Binding-site contacts:
Ligand atom O5 contacts residue SER347 of chain 1.A at 3.6 Å.
Ligand atom C7 contacts residue ASN350 of chain 1.A at 3.3 Å.
Ligand atom O7 contacts residue ASN350 of chain 1.A at 4.2 Å.
Ligand atom C1 contacts residue SER347 of chain 1.A at 4.0 Å.
Ligand atom C4 contacts residue ASN350 of chain 1.A at 4.3 Å.
Ligand atom O5 contacts residue ASN350 of chain 1.A at 2.4 Å (h-bond).
Ligand atom N2 contacts residue ASN350 of chain 1.A at 2.9 Å (h-bond).
Ligand atom C2 contacts residue ASN350 of chain 1.A at 2.4 Å.
Ligand atom C3 contacts residue ASN350 of chain 1.A at 3.8 Å.
Ligand atom C1 contacts residue ASN350 of chain 1.A at 1.5 Å.
Ligand atom C5 contacts residue SER347 of chain 1.A at 3.9 Å.
Ligand atom C6 contacts residue SER347 of chain 1.A at 4.2 Å.
Ligand atom O6 contacts residue SER347 of chain 1.A at 4.2 Å.
Ligand atom C5 contacts residue ASN350 of chain 1.A at 3.7 Å.
Ligand atom C8 contacts residue ASN350 of chain 1.A at 3.5 Å.

Sequence of chain 1.A:
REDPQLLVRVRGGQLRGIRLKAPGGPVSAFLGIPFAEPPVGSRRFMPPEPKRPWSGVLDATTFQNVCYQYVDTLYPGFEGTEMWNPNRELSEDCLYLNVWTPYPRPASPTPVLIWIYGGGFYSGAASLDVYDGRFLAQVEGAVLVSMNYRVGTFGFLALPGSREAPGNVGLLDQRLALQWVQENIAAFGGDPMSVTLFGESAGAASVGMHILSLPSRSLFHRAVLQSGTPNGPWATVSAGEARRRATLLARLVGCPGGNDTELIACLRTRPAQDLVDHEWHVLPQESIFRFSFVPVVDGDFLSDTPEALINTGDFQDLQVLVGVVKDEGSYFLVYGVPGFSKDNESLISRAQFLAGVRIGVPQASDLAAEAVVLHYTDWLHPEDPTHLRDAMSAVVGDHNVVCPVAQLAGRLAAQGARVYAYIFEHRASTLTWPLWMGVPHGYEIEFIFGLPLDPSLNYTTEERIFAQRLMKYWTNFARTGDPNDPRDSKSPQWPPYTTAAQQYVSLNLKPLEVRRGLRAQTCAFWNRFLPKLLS

The small molecule below binds the protein below.
Small molecule (SMILES): CC(=O)N[C@@H]1[C@@H](O)[C@H](O)[C@@H](CO)O[C@H]1O